Sequence of chain 1.A:
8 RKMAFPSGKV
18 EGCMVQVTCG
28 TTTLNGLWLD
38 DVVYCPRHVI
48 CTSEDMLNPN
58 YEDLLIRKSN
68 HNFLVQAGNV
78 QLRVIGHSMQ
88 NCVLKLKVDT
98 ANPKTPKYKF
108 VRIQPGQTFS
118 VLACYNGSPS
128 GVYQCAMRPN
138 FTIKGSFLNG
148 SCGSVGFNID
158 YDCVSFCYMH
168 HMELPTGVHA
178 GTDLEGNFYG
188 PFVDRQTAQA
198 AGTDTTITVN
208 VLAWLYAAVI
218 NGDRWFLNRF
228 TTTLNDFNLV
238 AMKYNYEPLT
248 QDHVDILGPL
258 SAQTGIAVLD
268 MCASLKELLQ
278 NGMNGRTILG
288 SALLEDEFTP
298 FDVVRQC

Binding-site contacts:
Ligand atom O18 contacts residue YLD1 of chain 1.C at 0.1 Å (h-bond).
Ligand atom C28 contacts residue YLD1 of chain 1.C at 0.0 Å.
Ligand atom N03 contacts residue YLD1 of chain 1.C at 0.0 Å (h-bond).
Ligand atom C23 contacts residue YLD1 of chain 1.C at 0.0 Å.
Ligand atom N10 contacts residue CYS149 of chain 1.A at 2.9 Å (h-bond).
Ligand atom C19 contacts residue CYS149 of chain 1.A at 1.8 Å (hydrophobic).
Ligand atom C25 contacts residue YLD1 of chain 1.C at 0.0 Å.
Ligand atom N15 contacts residue YLD1 of chain 1.C at 0.1 Å (h-bond).
Ligand atom C02 contacts residue YLD1 of chain 1.C at 0.0 Å.
Ligand atom C11 contacts residue YLD1 of chain 1.C at 0.1 Å.
Ligand atom C11 contacts residue CYS149 of chain 1.A at 2.7 Å (hydrophobic).
Ligand atom N15 contacts residue GLU170 of chain 1.A at 3.1 Å (salt-bridge).
Ligand atom O01 contacts residue YLD1 of chain 1.C at 0.0 Å (h-bond).
Ligand atom O01 contacts residue GLU170 of chain 1.A at 3.1 Å (salt-bridge).
Ligand atom C19 contacts residue YLD1 of chain 1.C at 0.1 Å.
Ligand atom C17 contacts residue YLD1 of chain 1.C at 0.2 Å.
Ligand atom O20 contacts residue YLD1 of chain 1.C at 1.4 Å.
Ligand atom C13 contacts residue YLD1 of chain 1.C at 0.1 Å.
Ligand atom C05 contacts residue YLD1 of chain 1.C at 0.0 Å.
Ligand atom C24 contacts residue YLD1 of chain 1.C at 0.0 Å.
Ligand atom C26 contacts residue YLD1 of chain 1.C at 0.0 Å.
Ligand atom N10 contacts residue YLD1 of chain 1.C at 0.0 Å (h-bond).
Ligand atom O21 contacts residue YLD1 of chain 1.C at 0.0 Å (h-bond).
Ligand atom F27 contacts residue YLD1 of chain 1.C at 0.0 Å.
Ligand atom N03 contacts residue GLN193 of chain 1.A at 3.0 Å (h-bond).
Ligand atom O20 contacts residue CYS149 of chain 1.A at 2.7 Å (h-bond).
Ligand atom O18 contacts residue HIS167 of chain 1.A at 2.9 Å (h-bond).
Ligand atom C06 contacts residue YLD1 of chain 1.C at 0.0 Å.
Ligand atom C04 contacts residue YLD1 of chain 1.C at 0.0 Å.
Ligand atom C14 contacts residue YLD1 of chain 1.C at 0.1 Å.
Ligand atom C09 contacts residue YLD1 of chain 1.C at 0.0 Å.
Ligand atom N10 contacts residue HIS168 of chain 1.A at 3.0 Å (h-bond).
Ligand atom C12 contacts residue YLD1 of chain 1.C at 0.1 Å.
Ligand atom F27 contacts residue ALA195 of chain 1.A at 3.1 Å.
Ligand atom C30 contacts residue YLD1 of chain 1.C at 0.0 Å.
Ligand atom C07 contacts residue YLD1 of chain 1.C at 0.0 Å.
Ligand atom C29 contacts residue YLD1 of chain 1.C at 0.0 Å.
Ligand atom C16 contacts residue YLD1 of chain 1.C at 0.2 Å.
Ligand atom C08 contacts residue YLD1 of chain 1.C at 0.0 Å.
Ligand atom O22 contacts residue YLD1 of chain 1.C at 0.0 Å (h-bond).

This small molecule binds to this protein.
Small molecule (SMILES): CC(C)C[C@H](NC(=O)OCc1cccc(F)c1)C(=O)N[C@@H](C[C@@H]1CCNC1=O)C(O)S(=O)(=O)O